Sequence of chain 1.A:
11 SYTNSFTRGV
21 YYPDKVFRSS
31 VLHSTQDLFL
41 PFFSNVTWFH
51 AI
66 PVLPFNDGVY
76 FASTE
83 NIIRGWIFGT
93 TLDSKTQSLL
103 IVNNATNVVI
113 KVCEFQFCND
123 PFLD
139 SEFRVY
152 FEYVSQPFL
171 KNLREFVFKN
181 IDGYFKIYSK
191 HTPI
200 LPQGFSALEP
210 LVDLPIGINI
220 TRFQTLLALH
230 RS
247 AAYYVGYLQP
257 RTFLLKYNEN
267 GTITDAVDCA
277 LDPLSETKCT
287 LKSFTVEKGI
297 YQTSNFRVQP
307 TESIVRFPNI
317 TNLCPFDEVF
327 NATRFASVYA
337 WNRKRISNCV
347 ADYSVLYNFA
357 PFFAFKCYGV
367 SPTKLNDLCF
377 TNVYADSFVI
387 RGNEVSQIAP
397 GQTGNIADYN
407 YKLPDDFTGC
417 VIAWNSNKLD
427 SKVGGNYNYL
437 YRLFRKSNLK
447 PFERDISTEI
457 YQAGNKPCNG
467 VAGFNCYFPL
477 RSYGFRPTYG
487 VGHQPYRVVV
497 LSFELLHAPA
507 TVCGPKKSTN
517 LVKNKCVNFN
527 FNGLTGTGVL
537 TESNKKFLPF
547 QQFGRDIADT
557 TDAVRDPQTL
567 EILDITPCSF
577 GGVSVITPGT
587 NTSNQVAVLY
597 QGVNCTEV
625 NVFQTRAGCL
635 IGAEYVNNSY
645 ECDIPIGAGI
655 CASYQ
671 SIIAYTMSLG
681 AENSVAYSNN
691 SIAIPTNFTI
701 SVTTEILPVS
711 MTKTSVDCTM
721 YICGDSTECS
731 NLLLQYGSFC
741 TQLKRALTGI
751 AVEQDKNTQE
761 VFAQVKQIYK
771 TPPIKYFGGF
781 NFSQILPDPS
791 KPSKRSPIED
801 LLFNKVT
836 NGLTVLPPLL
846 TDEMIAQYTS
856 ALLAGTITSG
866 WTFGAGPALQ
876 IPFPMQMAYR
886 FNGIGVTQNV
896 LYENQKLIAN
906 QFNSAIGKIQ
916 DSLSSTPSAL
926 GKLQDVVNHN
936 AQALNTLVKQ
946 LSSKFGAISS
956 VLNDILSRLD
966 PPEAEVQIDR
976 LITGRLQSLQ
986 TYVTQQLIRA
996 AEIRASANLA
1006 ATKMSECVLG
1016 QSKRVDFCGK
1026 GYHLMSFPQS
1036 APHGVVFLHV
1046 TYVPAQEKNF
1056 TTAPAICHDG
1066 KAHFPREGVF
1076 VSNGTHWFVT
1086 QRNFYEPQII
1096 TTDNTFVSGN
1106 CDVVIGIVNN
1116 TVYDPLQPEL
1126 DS

This protein binds this small molecule.
Small molecule (SMILES): CC(=O)N[C@H]1[C@H](O[C@H]2[C@H](O)[C@@H](NC(C)=O)CO[C@@H]2CO)O[C@H](CO)[C@@H](O)[C@@H]1O

Binding-site contacts:
Ligand atom C5 contacts residue GLN906 of chain 1.A at 4.0 Å.
Ligand atom O5 contacts residue GLN906 of chain 1.A at 4.4 Å.
Ligand atom C3 contacts residue ASN697 of chain 1.A at 3.8 Å.
Ligand atom C3 contacts residue LEU902 of chain 1.A at 3.9 Å (hydrophobic).
Ligand atom C4 contacts residue ASN697 of chain 1.A at 4.2 Å.
Ligand atom C5 contacts residue ASN697 of chain 1.A at 3.7 Å.
Ligand atom O6 contacts residue THR699 of chain 1.A at 4.1 Å.
Ligand atom O5 contacts residue GLN1051 of chain 1.A at 4.5 Å.
Ligand atom C7 contacts residue ASN697 of chain 1.A at 3.5 Å.
Ligand atom C1 contacts residue GLN1051 of chain 1.A at 4.3 Å.
Ligand atom C1 contacts residue ASN697 of chain 1.A at 1.4 Å.
Ligand atom C4 contacts residue LEU902 of chain 1.A at 4.2 Å (hydrophobic).
Ligand atom N2 contacts residue ASN697 of chain 1.A at 2.9 Å (h-bond).
Ligand atom O7 contacts residue LEU902 of chain 1.A at 3.6 Å.
Ligand atom O6 contacts residue GLN906 of chain 1.A at 3.3 Å (h-bond).
Ligand atom C5 contacts residue LEU902 of chain 1.A at 4.3 Å (hydrophobic).
Ligand atom O5 contacts residue ASN697 of chain 1.A at 2.4 Å (h-bond).
Ligand atom O4 contacts residue LEU902 of chain 1.A at 3.8 Å.
Ligand atom C2 contacts residue ASN697 of chain 1.A at 2.5 Å.
Ligand atom O7 contacts residue ASN697 of chain 1.A at 3.4 Å (h-bond).
Ligand atom C6 contacts residue GLN906 of chain 1.A at 3.6 Å.